Sequence of chain 1.B:
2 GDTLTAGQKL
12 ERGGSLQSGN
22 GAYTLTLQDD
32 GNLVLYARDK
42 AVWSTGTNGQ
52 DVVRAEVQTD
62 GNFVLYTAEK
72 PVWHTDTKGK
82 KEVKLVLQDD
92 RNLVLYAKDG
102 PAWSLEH

The small molecule below binds the protein below.
Small molecule (SMILES): OC[C@H]1O[C@H](O)[C@@H](O)[C@@H](O)[C@@H]1O

Binding-site contacts:
Ligand atom O4 contacts residue VAL95 of chain 1.B at 4.2 Å.
Ligand atom C5 contacts residue ASN93 of chain 1.B at 3.8 Å.
Ligand atom O6 contacts residue ASN93 of chain 1.B at 4.4 Å.
Ligand atom O5 contacts residue ASN93 of chain 1.B at 3.2 Å (h-bond).
Ligand atom O3 contacts residue ASP91 of chain 1.B at 3.9 Å.
Ligand atom O2 contacts residue GLN89 of chain 1.B at 3.1 Å (h-bond).
Ligand atom C3 contacts residue GLN89 of chain 1.B at 3.8 Å.
Ligand atom C2 contacts residue ASN93 of chain 1.B at 4.0 Å.
Ligand atom O3 contacts residue GLN89 of chain 1.B at 2.9 Å (h-bond).
Ligand atom O4 contacts residue PRO102 of chain 1.B at 4.1 Å.
Ligand atom C6 contacts residue ASN93 of chain 1.B at 3.8 Å.
Ligand atom C4 contacts residue ASN93 of chain 1.B at 3.8 Å.
Ligand atom O3 contacts residue TYR97 of chain 1.B at 3.4 Å (h-bond).
Ligand atom C1 contacts residue ASN93 of chain 1.B at 3.8 Å.
Ligand atom C6 contacts residue PRO102 of chain 1.B at 4.2 Å (hydrophobic).
Ligand atom O2 contacts residue ASN93 of chain 1.B at 3.3 Å (h-bond).
Ligand atom C4 contacts residue GLN89 of chain 1.B at 4.0 Å.
Ligand atom O4 contacts residue GLN89 of chain 1.B at 4.4 Å.
Ligand atom C4 contacts residue VAL95 of chain 1.B at 4.0 Å (hydrophobic).
Ligand atom C4 contacts residue TYR97 of chain 1.B at 3.5 Å (hydrophobic).
Ligand atom C2 contacts residue GLN89 of chain 1.B at 4.1 Å.
Ligand atom C3 contacts residue ASP91 of chain 1.B at 4.4 Å.
Ligand atom C6 contacts residue SER105 of chain 1.B at 3.7 Å.
Ligand atom C2 contacts residue ASP91 of chain 1.B at 3.6 Å.
Ligand atom O4 contacts residue TYR97 of chain 1.B at 2.6 Å (h-bond).
Ligand atom C3 contacts residue TYR97 of chain 1.B at 4.0 Å (hydrophobic).
Ligand atom O2 contacts residue ASP91 of chain 1.B at 2.6 Å (salt-bridge).
Ligand atom C6 contacts residue VAL95 of chain 1.B at 4.2 Å (hydrophobic).
Ligand atom O6 contacts residue SER105 of chain 1.B at 3.3 Å (h-bond).